Sequence of chain 1.A:
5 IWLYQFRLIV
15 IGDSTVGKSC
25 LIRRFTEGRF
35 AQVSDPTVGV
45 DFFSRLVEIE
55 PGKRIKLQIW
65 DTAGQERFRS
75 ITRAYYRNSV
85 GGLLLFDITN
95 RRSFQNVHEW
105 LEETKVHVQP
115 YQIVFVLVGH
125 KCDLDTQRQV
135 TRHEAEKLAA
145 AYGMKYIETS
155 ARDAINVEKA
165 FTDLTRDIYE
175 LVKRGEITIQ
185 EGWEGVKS

A small-molecule ligand and the protein it binds are described below.
Small molecule (SMILES): Nc1nc2c(ncn2[C@@H]2O[C@H](CO[P](=O)(O)O[P](=O)(O)NP(=O)(O)O)[C@@H](O)[C@H]2O)c(=O)[nH]1

Binding-site contacts:
Ligand atom O6 contacts residue ALA155 of chain 1.A at 2.9 Å (h-bond).
Ligand atom O2A contacts residue CYS24 of chain 1.A at 2.9 Å (h-bond).
Ligand atom O2B contacts residue VAL20 of chain 1.A at 3.5 Å (h-bond).
Ligand atom N2 contacts residue LEU128 of chain 1.A at 3.6 Å.
Ligand atom N3B contacts residue THR19 of chain 1.A at 3.1 Å (h-bond).
Ligand atom O2B contacts residue LYS22 of chain 1.A at 2.7 Å (salt-bridge).
Ligand atom N2 contacts residue ASP127 of chain 1.A at 2.9 Å (salt-bridge).
Ligand atom N1 contacts residue ASP127 of chain 1.A at 2.9 Å (salt-bridge).
Ligand atom C5 contacts residue HIS124 of chain 1.A at 3.6 Å.
Ligand atom O2A contacts residue SER23 of chain 1.A at 3.2 Å (h-bond).
Ligand atom O6 contacts residue SER154 of chain 1.A at 3.3 Å (h-bond).
Ligand atom O2G contacts residue THR41 of chain 1.A at 2.7 Å (h-bond).
Ligand atom O6 contacts residue ARG156 of chain 1.A at 3.2 Å (salt-bridge).
Ligand atom O6 contacts residue HIS124 of chain 1.A at 3.3 Å (h-bond).
Ligand atom C8 contacts residue CYS24 of chain 1.A at 3.5 Å (hydrophobic).
Ligand atom N7 contacts residue HIS124 of chain 1.A at 3.0 Å (h-bond).
Ligand atom N1 contacts residue ARG156 of chain 1.A at 3.6 Å.
Ligand atom O2' contacts residue PHE34 of chain 1.A at 3.4 Å.
Ligand atom O3G contacts residue GLY68 of chain 1.A at 2.8 Å (h-bond).
Ligand atom O2A contacts residue LYS22 of chain 1.A at 3.6 Å.
Ligand atom O3G contacts residue LYS22 of chain 1.A at 2.8 Å (salt-bridge).
Ligand atom O2' contacts residue GLN36 of chain 1.A at 3.6 Å (h-bond).
Ligand atom PB contacts residue MG1 of chain 1.E at 3.3 Å.
Ligand atom O1B contacts residue MG1 of chain 1.E at 2.1 Å.
Ligand atom PG contacts residue MG1 of chain 1.E at 3.2 Å.
Ligand atom O2G contacts residue MG1 of chain 1.E at 2.0 Å.
Ligand atom O6 contacts residue ASP127 of chain 1.A at 3.4 Å (salt-bridge).
Ligand atom O1G contacts residue SER18 of chain 1.A at 2.6 Å (h-bond).
Ligand atom O1B contacts residue SER23 of chain 1.A at 3.0 Å (h-bond).
Ligand atom O2B contacts residue GLY21 of chain 1.A at 3.0 Å (h-bond).
Ligand atom O3G contacts residue SER18 of chain 1.A at 3.4 Å.
Ligand atom O1G contacts residue PRO40 of chain 1.A at 3.5 Å.
Ligand atom O3A contacts residue GLY21 of chain 1.A at 3.4 Å (h-bond).
Ligand atom N3B contacts residue MG1 of chain 1.E at 3.4 Å.
Ligand atom N7 contacts residue CYS24 of chain 1.A at 3.5 Å.
Ligand atom O2A contacts residue GLY21 of chain 1.A at 3.2 Å.
Ligand atom C6 contacts residue ASP127 of chain 1.A at 3.6 Å.
Ligand atom O1A contacts residue SER38 of chain 1.A at 2.8 Å (h-bond).
Ligand atom C5' contacts residue THR19 of chain 1.A at 3.5 Å.
Ligand atom O4' contacts residue LYS125 of chain 1.A at 3.0 Å (salt-bridge).